A protein and the small-molecule ligand that binds it are described below.
Small molecule (SMILES): N[C@@H](CCCC[NH3+])C(=O)O

Sequence of chain 5.A:
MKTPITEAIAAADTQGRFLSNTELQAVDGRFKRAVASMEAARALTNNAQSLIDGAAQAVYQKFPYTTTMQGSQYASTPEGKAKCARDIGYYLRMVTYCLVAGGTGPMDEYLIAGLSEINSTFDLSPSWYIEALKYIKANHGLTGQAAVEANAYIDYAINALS

Binding-site contacts:
Ligand atom CE contacts residue PHE18 of chain 5.B at 4.2 Å (hydrophobic).
Ligand atom CG contacts residue PHE18 of chain 5.B at 3.6 Å (hydrophobic).
Ligand atom C contacts residue GLU17 of chain 5.B at 3.9 Å.
Ligand atom CE contacts residue THR45 of chain 5.A at 3.7 Å.
Ligand atom CG contacts residue THR20 of chain 5.B at 4.4 Å.
Ligand atom CD contacts residue PHE18 of chain 5.B at 3.9 Å (hydrophobic).
Ligand atom NZ contacts residue THR45 of chain 5.A at 3.7 Å.
Ligand atom CE contacts residue LEU19 of chain 5.B at 4.4 Å (hydrophobic).
Ligand atom CB contacts residue PHE18 of chain 5.B at 3.3 Å (hydrophobic).
Ligand atom O contacts residue GLU17 of chain 5.B at 3.4 Å (salt-bridge).
Ligand atom OXT contacts residue GLU17 of chain 5.B at 3.4 Å.
Ligand atom CD contacts residue LEU19 of chain 5.B at 4.5 Å (hydrophobic).
Ligand atom CG contacts residue LEU19 of chain 5.B at 3.7 Å (hydrophobic).

Sequence of chain 5.B:
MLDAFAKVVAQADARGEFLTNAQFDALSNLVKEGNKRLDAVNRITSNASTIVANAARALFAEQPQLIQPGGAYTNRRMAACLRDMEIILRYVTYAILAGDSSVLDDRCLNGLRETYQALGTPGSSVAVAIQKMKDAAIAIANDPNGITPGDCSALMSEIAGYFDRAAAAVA